Sequence of chain 1.C:
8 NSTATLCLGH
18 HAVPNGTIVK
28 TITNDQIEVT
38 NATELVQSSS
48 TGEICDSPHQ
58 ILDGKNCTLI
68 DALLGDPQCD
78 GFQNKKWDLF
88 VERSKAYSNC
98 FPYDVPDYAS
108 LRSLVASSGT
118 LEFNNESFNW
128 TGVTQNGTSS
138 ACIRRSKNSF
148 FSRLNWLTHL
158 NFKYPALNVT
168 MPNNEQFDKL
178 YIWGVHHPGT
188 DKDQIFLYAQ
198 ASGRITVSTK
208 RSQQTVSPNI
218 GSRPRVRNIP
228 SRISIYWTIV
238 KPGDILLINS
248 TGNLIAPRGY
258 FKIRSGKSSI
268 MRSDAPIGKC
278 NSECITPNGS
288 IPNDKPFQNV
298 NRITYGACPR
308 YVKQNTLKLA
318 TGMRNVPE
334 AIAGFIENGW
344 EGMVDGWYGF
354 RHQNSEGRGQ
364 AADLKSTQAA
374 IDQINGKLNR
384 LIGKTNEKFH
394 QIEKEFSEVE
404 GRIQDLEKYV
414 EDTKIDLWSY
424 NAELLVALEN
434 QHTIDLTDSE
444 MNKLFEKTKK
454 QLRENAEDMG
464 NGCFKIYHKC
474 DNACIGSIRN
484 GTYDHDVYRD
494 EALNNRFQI

The protein below binds the small molecule below.
Small molecule (SMILES): CC(=O)N[C@H]1[C@H](O[C@H]2[C@H](O)[C@@H](NC(C)=O)CO[C@@H]2CO)O[C@H](CO)[C@@H](O)[C@@H]1O

Binding-site contacts:
Ligand atom O4 contacts residue ARG222 of chain 1.D at 4.4 Å.
Ligand atom C8 contacts residue ILE242 of chain 1.C at 3.4 Å (hydrophobic).
Ligand atom C2 contacts residue ARG222 of chain 1.D at 4.0 Å.
Ligand atom O3 contacts residue SER219 of chain 1.D at 4.1 Å.
Ligand atom O6 contacts residue ARG222 of chain 1.D at 4.3 Å.
Ligand atom C8 contacts residue PRO221 of chain 1.D at 4.0 Å (hydrophobic).
Ligand atom C2 contacts residue SER219 of chain 1.D at 3.8 Å.
Ligand atom C7 contacts residue PRO221 of chain 1.D at 4.3 Å (hydrophobic).
Ligand atom C1 contacts residue SER219 of chain 1.D at 4.2 Å.
Ligand atom C5 contacts residue ARG222 of chain 1.D at 4.2 Å.
Ligand atom C1 contacts residue ASN165 of chain 1.C at 1.4 Å.
Ligand atom C1 contacts residue LEU244 of chain 1.C at 4.0 Å (hydrophobic).
Ligand atom N2 contacts residue ASN165 of chain 1.C at 2.9 Å (h-bond).
Ligand atom C7 contacts residue ASN165 of chain 1.C at 3.4 Å.
Ligand atom C5 contacts residue THR167 of chain 1.C at 3.8 Å.
Ligand atom C7 contacts residue ARG222 of chain 1.D at 3.9 Å.
Ligand atom C4 contacts residue ASN165 of chain 1.C at 4.2 Å.
Ligand atom C7 contacts residue SER219 of chain 1.D at 3.6 Å.
Ligand atom C5 contacts residue ASN165 of chain 1.C at 3.7 Å.
Ligand atom C3 contacts residue ASN165 of chain 1.C at 3.8 Å.
Ligand atom C2 contacts residue ASN165 of chain 1.C at 2.5 Å.
Ligand atom C5 contacts residue LEU244 of chain 1.C at 4.4 Å (hydrophobic).
Ligand atom C3 contacts residue SER219 of chain 1.D at 3.9 Å.
Ligand atom C8 contacts residue ARG222 of chain 1.D at 4.2 Å.
Ligand atom C6 contacts residue THR167 of chain 1.C at 3.1 Å.
Ligand atom O3 contacts residue ARG222 of chain 1.D at 4.3 Å.
Ligand atom C4 contacts residue ARG222 of chain 1.D at 3.9 Å.
Ligand atom O5 contacts residue ARG222 of chain 1.D at 4.0 Å.
Ligand atom N2 contacts residue SER219 of chain 1.D at 2.9 Å (h-bond).
Ligand atom O7 contacts residue ARG220 of chain 1.D at 3.9 Å.
Ligand atom C8 contacts residue SER219 of chain 1.D at 3.4 Å.
Ligand atom O7 contacts residue ASN165 of chain 1.C at 3.6 Å (h-bond).
Ligand atom O5 contacts residue THR167 of chain 1.C at 3.5 Å (h-bond).
Ligand atom C6 contacts residue ARG222 of chain 1.D at 3.7 Å.
Ligand atom O6 contacts residue THR167 of chain 1.C at 2.8 Å (h-bond).
Ligand atom O7 contacts residue ARG222 of chain 1.D at 3.3 Å (salt-bridge).
Ligand atom C8 contacts residue NAG1 of chain 1.L at 3.7 Å.
Ligand atom O5 contacts residue ASN165 of chain 1.C at 2.4 Å (h-bond).
Ligand atom O5 contacts residue LEU244 of chain 1.C at 3.9 Å.
Ligand atom O7 contacts residue PRO221 of chain 1.D at 3.8 Å.

Sequence of chain 1.D:
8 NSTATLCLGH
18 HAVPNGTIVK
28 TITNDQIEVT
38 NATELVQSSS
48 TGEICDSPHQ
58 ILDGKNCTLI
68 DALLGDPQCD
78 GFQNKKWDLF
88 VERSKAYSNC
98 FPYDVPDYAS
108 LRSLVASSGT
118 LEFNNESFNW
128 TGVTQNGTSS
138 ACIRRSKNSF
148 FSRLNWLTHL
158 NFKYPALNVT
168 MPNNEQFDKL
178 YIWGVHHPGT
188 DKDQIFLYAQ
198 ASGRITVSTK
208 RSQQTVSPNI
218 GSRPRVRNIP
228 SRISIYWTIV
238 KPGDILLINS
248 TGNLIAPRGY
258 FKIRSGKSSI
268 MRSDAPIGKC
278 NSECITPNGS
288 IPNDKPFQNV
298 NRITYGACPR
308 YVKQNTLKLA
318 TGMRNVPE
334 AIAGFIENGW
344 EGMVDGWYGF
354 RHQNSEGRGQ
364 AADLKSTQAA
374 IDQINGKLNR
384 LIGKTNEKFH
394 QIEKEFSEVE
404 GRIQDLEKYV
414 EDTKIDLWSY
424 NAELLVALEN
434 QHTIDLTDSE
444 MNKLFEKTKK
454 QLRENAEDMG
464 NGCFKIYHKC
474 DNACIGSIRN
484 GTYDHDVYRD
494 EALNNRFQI